The protein below binds the small molecule below.
Small molecule (SMILES): CC(=O)O[C@H]1C[C@@]2(C)[C@@H](C[C@@H](O)[C@H]3[C@@]4(C)CC[C@@H](O)[C@@H](C)[C@@H]4CC[C@@]32C)/C1=C(\CCC=C(C)C)C(=O)O

Binding-site contacts:
Ligand atom C4 contacts residue ASP502 of chain 1.FB at 3.8 Å.
Ligand atom C1 contacts residue PHE157 of chain 1.FB at 4.5 Å (hydrophobic).
Ligand atom C2 contacts residue HIS525 of chain 1.FB at 4.1 Å.
Ligand atom C18 contacts residue ARG532 of chain 1.FB at 4.3 Å.
Ligand atom C2 contacts residue ILE529 of chain 1.FB at 4.3 Å (hydrophobic).
Ligand atom C2 contacts residue ASP502 of chain 1.FB at 3.5 Å.
Ligand atom C31 contacts residue PRO152 of chain 1.FB at 4.5 Å (hydrophobic).
Ligand atom O6 contacts residue ARG532 of chain 1.FB at 2.7 Å (salt-bridge).
Ligand atom C23 contacts residue PHE157 of chain 1.FB at 4.3 Å (hydrophobic).
Ligand atom C7 contacts residue GLU160 of chain 1.FB at 3.9 Å.
Ligand atom C29 contacts residue PRO152 of chain 1.FB at 4.5 Å (hydrophobic).
Ligand atom O4 contacts residue PRO152 of chain 1.FB at 3.7 Å.
Ligand atom C3 contacts residue ASP502 of chain 1.FB at 3.8 Å.
Ligand atom O5 contacts residue HIS154 of chain 1.FB at 4.1 Å.
Ligand atom C3 contacts residue ARG532 of chain 1.FB at 3.8 Å.
Ligand atom C11 contacts residue PHE157 of chain 1.FB at 3.5 Å (hydrophobic).
Ligand atom C18 contacts residue ASP502 of chain 1.FB at 4.4 Å.
Ligand atom C6 contacts residue GLU160 of chain 1.FB at 3.9 Å.
Ligand atom C12 contacts residue PHE157 of chain 1.FB at 3.3 Å (hydrophobic).
Ligand atom C19 contacts residue ASP502 of chain 1.FB at 3.7 Å.
Ligand atom O1 contacts residue ILE528 of chain 1.FB at 4.4 Å.
Ligand atom C19 contacts residue PHE157 of chain 1.FB at 4.2 Å (hydrophobic).
Ligand atom C28 contacts residue HIS154 of chain 1.FB at 3.5 Å.
Ligand atom O3 contacts residue PRO152 of chain 1.FB at 4.2 Å.
Ligand atom C19 contacts residue GLU160 of chain 1.FB at 4.5 Å.
Ligand atom C26 contacts residue HIS154 of chain 1.FB at 4.4 Å.
Ligand atom C9 contacts residue PHE157 of chain 1.FB at 4.2 Å (hydrophobic).
Ligand atom O1 contacts residue PHE157 of chain 1.FB at 4.4 Å.
Ligand atom C21 contacts residue PRO152 of chain 1.FB at 3.5 Å (hydrophobic).
Ligand atom C1 contacts residue ILE528 of chain 1.FB at 3.7 Å (hydrophobic).
Ligand atom O4 contacts residue THR151 of chain 1.FB at 4.3 Å.
Ligand atom O2 contacts residue PRO152 of chain 1.FB at 3.9 Å.
Ligand atom C18 contacts residue GLU501 of chain 1.FB at 4.3 Å.
Ligand atom C2 contacts residue ILE528 of chain 1.FB at 3.8 Å (hydrophobic).
Ligand atom O3 contacts residue ASP150 of chain 1.FB at 3.4 Å (salt-bridge).
Ligand atom O3 contacts residue THR151 of chain 1.FB at 3.9 Å.

Sequence of chain 1.FB:
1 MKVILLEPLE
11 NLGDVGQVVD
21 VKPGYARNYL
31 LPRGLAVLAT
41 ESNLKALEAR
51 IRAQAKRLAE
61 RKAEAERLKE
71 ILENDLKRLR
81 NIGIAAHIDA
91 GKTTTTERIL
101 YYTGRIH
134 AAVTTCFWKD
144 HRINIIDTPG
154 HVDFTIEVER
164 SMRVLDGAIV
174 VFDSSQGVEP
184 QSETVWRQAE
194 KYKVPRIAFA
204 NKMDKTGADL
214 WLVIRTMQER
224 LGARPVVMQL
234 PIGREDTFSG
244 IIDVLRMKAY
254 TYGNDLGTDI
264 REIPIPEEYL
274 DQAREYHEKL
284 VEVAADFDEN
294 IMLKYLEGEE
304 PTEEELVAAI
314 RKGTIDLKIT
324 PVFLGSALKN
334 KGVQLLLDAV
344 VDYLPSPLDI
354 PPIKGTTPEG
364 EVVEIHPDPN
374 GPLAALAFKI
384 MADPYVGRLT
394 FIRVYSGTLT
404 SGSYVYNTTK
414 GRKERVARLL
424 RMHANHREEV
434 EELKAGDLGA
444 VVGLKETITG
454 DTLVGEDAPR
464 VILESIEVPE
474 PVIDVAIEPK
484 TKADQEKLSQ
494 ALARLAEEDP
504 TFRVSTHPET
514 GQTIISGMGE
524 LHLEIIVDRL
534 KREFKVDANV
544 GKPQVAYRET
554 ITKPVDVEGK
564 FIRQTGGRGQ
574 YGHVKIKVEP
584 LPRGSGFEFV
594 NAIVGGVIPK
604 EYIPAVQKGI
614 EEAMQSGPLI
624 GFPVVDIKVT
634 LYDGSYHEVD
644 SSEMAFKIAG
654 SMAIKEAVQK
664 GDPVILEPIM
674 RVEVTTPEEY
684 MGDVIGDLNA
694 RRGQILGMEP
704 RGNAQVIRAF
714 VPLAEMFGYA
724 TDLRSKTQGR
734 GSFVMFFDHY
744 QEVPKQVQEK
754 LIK